Binding-site contacts:
Ligand atom C26 contacts residue HIS128 of chain 2.A at 3.7 Å.
Ligand atom O12 contacts residue ILE218 of chain 2.A at 3.6 Å.
Ligand atom C02 contacts residue HEM1 of chain 2.B at 3.6 Å.
Ligand atom C07 contacts residue HEM1 of chain 2.B at 3.5 Å.
Ligand atom C23 contacts residue HIS128 of chain 2.A at 3.7 Å.
Ligand atom C25 contacts residue HEM1 of chain 2.B at 3.1 Å.
Ligand atom C09 contacts residue HEM1 of chain 2.B at 3.5 Å.
Ligand atom C21 contacts residue TYR357 of chain 2.A at 3.8 Å (hydrophobic).
Ligand atom C25 contacts residue HIS128 of chain 2.A at 3.7 Å.
Ligand atom C09 contacts residue GLU243 of chain 2.A at 3.6 Å.
Ligand atom C02 contacts residue GLU243 of chain 2.A at 3.5 Å.
Ligand atom C06 contacts residue PHE235 of chain 2.A at 3.6 Å (hydrophobic).
Ligand atom C23 contacts residue HEM1 of chain 2.B at 3.6 Å.
Ligand atom N28 contacts residue ASP220 of chain 2.A at 3.4 Å (salt-bridge).
Ligand atom C11 contacts residue HEM1 of chain 2.B at 3.7 Å.
Ligand atom C21 contacts residue HIS128 of chain 2.A at 3.7 Å.
Ligand atom N01 contacts residue GLU243 of chain 2.A at 2.7 Å (salt-bridge).
Ligand atom N02 contacts residue TYR239 of chain 2.A at 3.4 Å.
Ligand atom C05 contacts residue HEM1 of chain 2.B at 3.6 Å.
Ligand atom C27 contacts residue ASP220 of chain 2.A at 3.4 Å.
Ligand atom O12 contacts residue HEM1 of chain 2.B at 3.4 Å.
Ligand atom C10 contacts residue GLU243 of chain 2.A at 3.6 Å.
Ligand atom C02 contacts residue TRP238 of chain 2.A at 3.7 Å (hydrophobic).
Ligand atom C07 contacts residue ILE218 of chain 2.A at 3.6 Å (hydrophobic).
Ligand atom C26 contacts residue HEM1 of chain 2.B at 3.3 Å.
Ligand atom C27 contacts residue MET221 of chain 2.A at 3.6 Å (hydrophobic).
Ligand atom N01 contacts residue HEM1 of chain 2.B at 3.8 Å.
Ligand atom C21 contacts residue HEM1 of chain 2.B at 3.5 Å.
Ligand atom C22 contacts residue HIS128 of chain 2.A at 3.7 Å.
Ligand atom C22 contacts residue TYR357 of chain 2.A at 3.5 Å (hydrophobic).
Ligand atom C24 contacts residue HIS128 of chain 2.A at 3.7 Å.
Ligand atom C23 contacts residue TYR357 of chain 2.A at 3.8 Å (hydrophobic).
Ligand atom C04 contacts residue HEM1 of chain 2.B at 3.3 Å.
Ligand atom C24 contacts residue HEM1 of chain 2.B at 3.3 Å.
Ligand atom C03 contacts residue HEM1 of chain 2.B at 3.1 Å.
Ligand atom C22 contacts residue HEM1 of chain 2.B at 3.7 Å.
Ligand atom N02 contacts residue HEM1 of chain 2.B at 3.7 Å.
Ligand atom C06 contacts residue HEM1 of chain 2.B at 3.2 Å.
Ligand atom N02 contacts residue GLU243 of chain 2.A at 2.6 Å (salt-bridge).
Ligand atom N02 contacts residue TRP238 of chain 2.A at 2.7 Å (h-bond).

The protein below binds the small molecule below.
Small molecule (SMILES): NCc1cccc(OCc2ccc3ccc(N)nc3c2)c1

Sequence of chain 2.A:
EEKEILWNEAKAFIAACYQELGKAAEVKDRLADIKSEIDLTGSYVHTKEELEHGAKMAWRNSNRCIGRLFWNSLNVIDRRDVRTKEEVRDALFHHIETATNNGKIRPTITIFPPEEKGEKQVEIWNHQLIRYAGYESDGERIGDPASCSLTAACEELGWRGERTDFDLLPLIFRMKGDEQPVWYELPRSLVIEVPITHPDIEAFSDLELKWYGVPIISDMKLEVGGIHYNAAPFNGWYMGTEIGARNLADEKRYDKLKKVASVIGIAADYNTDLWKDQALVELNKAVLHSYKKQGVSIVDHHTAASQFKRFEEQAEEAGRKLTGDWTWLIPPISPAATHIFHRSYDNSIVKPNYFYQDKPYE